Sequence of chain 2.A:
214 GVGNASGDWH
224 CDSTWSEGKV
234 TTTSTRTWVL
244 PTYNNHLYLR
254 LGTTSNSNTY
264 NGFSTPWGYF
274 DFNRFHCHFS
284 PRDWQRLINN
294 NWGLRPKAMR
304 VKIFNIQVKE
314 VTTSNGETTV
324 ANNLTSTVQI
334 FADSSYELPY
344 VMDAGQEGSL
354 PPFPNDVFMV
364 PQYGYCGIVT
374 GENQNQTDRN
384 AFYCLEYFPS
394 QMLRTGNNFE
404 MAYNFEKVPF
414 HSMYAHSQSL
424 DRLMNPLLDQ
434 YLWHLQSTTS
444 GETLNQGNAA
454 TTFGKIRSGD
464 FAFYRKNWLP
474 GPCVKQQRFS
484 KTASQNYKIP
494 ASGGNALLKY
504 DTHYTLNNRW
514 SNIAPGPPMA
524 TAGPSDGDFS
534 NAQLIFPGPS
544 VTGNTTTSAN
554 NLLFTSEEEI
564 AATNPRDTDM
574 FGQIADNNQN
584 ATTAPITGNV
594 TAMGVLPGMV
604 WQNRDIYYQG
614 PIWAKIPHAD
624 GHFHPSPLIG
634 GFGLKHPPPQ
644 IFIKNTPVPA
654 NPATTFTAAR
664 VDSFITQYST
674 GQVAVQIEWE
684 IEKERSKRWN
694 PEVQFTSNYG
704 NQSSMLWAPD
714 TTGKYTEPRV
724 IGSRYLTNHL

The protein below binds the small molecule below.
Small molecule (SMILES): Nc1ncnc2c1ncn2[C@H]1C[C@H](O)[C@@H](COP(=O)(O)O)O1

Sequence of chain 22.A:
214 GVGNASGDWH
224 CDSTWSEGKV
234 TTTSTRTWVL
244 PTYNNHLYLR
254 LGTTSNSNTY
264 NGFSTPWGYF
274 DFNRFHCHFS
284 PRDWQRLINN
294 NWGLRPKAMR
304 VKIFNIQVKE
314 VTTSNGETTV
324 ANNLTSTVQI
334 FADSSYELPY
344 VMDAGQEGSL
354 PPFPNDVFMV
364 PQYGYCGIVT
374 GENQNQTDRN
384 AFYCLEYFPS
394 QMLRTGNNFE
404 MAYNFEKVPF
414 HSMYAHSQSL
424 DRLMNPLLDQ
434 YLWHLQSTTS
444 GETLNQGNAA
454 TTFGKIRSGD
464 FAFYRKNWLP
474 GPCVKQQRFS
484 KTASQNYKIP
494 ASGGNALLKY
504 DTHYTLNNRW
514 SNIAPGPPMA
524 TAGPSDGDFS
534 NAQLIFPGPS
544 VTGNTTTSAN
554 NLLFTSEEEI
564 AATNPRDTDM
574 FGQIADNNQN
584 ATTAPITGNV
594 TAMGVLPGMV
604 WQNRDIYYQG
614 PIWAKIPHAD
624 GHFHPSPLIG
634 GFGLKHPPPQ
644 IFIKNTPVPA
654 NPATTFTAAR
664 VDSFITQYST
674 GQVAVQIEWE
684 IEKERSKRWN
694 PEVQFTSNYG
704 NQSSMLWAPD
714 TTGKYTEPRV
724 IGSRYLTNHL

Binding-site contacts:
Ligand atom N9 contacts residue PRO628 of chain 2.A at 3.7 Å.
Ligand atom C5 contacts residue PRO412 of chain 2.A at 4.2 Å (hydrophobic).
Ligand atom N7 contacts residue HIS627 of chain 2.A at 4.1 Å.
Ligand atom C6 contacts residue PRO412 of chain 2.A at 4.3 Å (hydrophobic).
Ligand atom C5 contacts residue PRO628 of chain 2.A at 2.7 Å (hydrophobic).
Ligand atom N6 contacts residue GLY636 of chain 2.A at 3.2 Å (h-bond).
Ligand atom C2' contacts residue PRO628 of chain 2.A at 3.6 Å (hydrophobic).
Ligand atom C3' contacts residue HIS627 of chain 2.A at 4.3 Å.
Ligand atom N1 contacts residue GLY636 of chain 2.A at 2.9 Å (h-bond).
Ligand atom C4 contacts residue PRO412 of chain 2.A at 4.1 Å (hydrophobic).
Ligand atom N1 contacts residue PRO628 of chain 2.A at 3.2 Å (h-bond).
Ligand atom C1' contacts residue HIS627 of chain 2.A at 4.3 Å.
Ligand atom N6 contacts residue PRO628 of chain 2.A at 3.4 Å (h-bond).
Ligand atom C2 contacts residue PRO628 of chain 2.A at 3.5 Å (hydrophobic).
Ligand atom N7 contacts residue PRO628 of chain 2.A at 3.3 Å (h-bond).
Ligand atom N6 contacts residue PHE635 of chain 2.A at 3.7 Å.
Ligand atom C6 contacts residue GLY636 of chain 2.A at 3.6 Å.
Ligand atom C8 contacts residue SER629 of chain 2.A at 4.2 Å.
Ligand atom C8 contacts residue PRO412 of chain 2.A at 4.3 Å (hydrophobic).
Ligand atom N6 contacts residue GLY634 of chain 2.A at 3.8 Å.
Ligand atom C8 contacts residue HIS627 of chain 2.A at 3.5 Å.
Ligand atom N1 contacts residue VAL411 of chain 2.A at 4.3 Å.
Ligand atom O1P contacts residue HIS625 of chain 22.A at 2.8 Å (h-bond).
Ligand atom N7 contacts residue PRO412 of chain 2.A at 4.3 Å.
Ligand atom C2 contacts residue GLY636 of chain 2.A at 3.2 Å.
Ligand atom C4 contacts residue PRO628 of chain 2.A at 3.0 Å (hydrophobic).
Ligand atom O3' contacts residue PRO628 of chain 2.A at 4.1 Å.
Ligand atom C8 contacts residue PRO628 of chain 2.A at 3.8 Å (hydrophobic).
Ligand atom P contacts residue HIS625 of chain 22.A at 3.9 Å.
Ligand atom N6 contacts residue SER629 of chain 2.A at 3.0 Å (h-bond).
Ligand atom N9 contacts residue PRO412 of chain 2.A at 4.2 Å.
Ligand atom C2' contacts residue HIS627 of chain 2.A at 3.2 Å.
Ligand atom N7 contacts residue SER629 of chain 2.A at 3.1 Å (h-bond).
Ligand atom C5 contacts residue SER629 of chain 2.A at 3.5 Å.
Ligand atom N7 contacts residue ASN606 of chain 2.A at 4.2 Å.
Ligand atom C6 contacts residue SER629 of chain 2.A at 3.5 Å.
Ligand atom C1' contacts residue PRO628 of chain 2.A at 3.9 Å (hydrophobic).
Ligand atom N3 contacts residue PRO628 of chain 2.A at 3.5 Å (h-bond).
Ligand atom O2P contacts residue ASP623 of chain 22.A at 3.2 Å (salt-bridge).
Ligand atom C6 contacts residue PRO628 of chain 2.A at 2.8 Å (hydrophobic).